Sequence of chain 1.A:
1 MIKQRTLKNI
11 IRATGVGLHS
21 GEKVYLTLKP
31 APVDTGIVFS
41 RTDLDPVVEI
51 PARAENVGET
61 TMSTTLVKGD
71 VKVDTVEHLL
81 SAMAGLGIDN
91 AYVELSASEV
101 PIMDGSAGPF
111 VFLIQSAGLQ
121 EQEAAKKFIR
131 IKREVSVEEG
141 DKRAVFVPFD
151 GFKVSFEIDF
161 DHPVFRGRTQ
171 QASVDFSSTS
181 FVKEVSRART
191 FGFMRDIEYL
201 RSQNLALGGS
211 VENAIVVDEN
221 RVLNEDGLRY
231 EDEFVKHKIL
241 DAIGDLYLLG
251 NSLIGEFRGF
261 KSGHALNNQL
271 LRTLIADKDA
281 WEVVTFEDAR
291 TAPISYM

Binding-site contacts:
Ligand atom C19 contacts residue SER210 of chain 1.A at 3.5 Å.
Ligand atom C05 contacts residue MET62 of chain 1.A at 3.5 Å (hydrophobic).
Ligand atom C02 contacts residue THR190 of chain 1.A at 3.4 Å.
Ligand atom N06 contacts residue THR190 of chain 1.A at 2.8 Å (h-bond).
Ligand atom C25 contacts residue MET62 of chain 1.A at 3.6 Å (hydrophobic).
Ligand atom O01 contacts residue THR190 of chain 1.A at 2.7 Å (h-bond).
Ligand atom C02 contacts residue ASP241 of chain 1.A at 3.5 Å.
Ligand atom C24 contacts residue ARG201 of chain 1.A at 3.3 Å.
Ligand atom O27 contacts residue NO31 of chain 1.N at 3.2 Å (h-bond).
Ligand atom N03 contacts residue GLU77 of chain 1.A at 3.1 Å (salt-bridge).
Ligand atom N03 contacts residue MET62 of chain 1.A at 3.0 Å (h-bond).
Ligand atom O04 contacts residue GLU77 of chain 1.A at 2.6 Å (salt-bridge).
Ligand atom N03 contacts residue ASP241 of chain 1.A at 3.4 Å (salt-bridge).
Ligand atom O01 contacts residue HIS237 of chain 1.A at 2.9 Å (h-bond).
Ligand atom C17 contacts residue ILE197 of chain 1.A at 3.6 Å (hydrophobic).
Ligand atom O08 contacts residue MET62 of chain 1.A at 3.4 Å.
Ligand atom C02 contacts residue ZN1 of chain 1.B at 2.8 Å.
Ligand atom C05 contacts residue THR190 of chain 1.A at 3.6 Å.
Ligand atom C20 contacts residue SER210 of chain 1.A at 3.6 Å.
Ligand atom N03 contacts residue ZN1 of chain 1.B at 2.8 Å.
Ligand atom O04 contacts residue HIS264 of chain 1.A at 2.8 Å (h-bond).
Ligand atom C24 contacts residue GLY209 of chain 1.A at 3.2 Å.
Ligand atom O04 contacts residue ZN1 of chain 1.B at 2.0 Å.
Ligand atom C16 contacts residue ILE197 of chain 1.A at 3.5 Å (hydrophobic).
Ligand atom C15 contacts residue ILE197 of chain 1.A at 3.6 Å (hydrophobic).
Ligand atom C10 contacts residue PHE191 of chain 1.A at 3.4 Å (hydrophobic).
Ligand atom C02 contacts residue MET62 of chain 1.A at 3.7 Å (hydrophobic).
Ligand atom O01 contacts residue ZN1 of chain 1.B at 2.1 Å.
Ligand atom O01 contacts residue HIS78 of chain 1.A at 3.6 Å.
Ligand atom C18 contacts residue GLY209 of chain 1.A at 3.4 Å.
Ligand atom C26 contacts residue PHE191 of chain 1.A at 3.3 Å (hydrophobic).
Ligand atom O01 contacts residue ASP241 of chain 1.A at 3.1 Å (salt-bridge).
Ligand atom C18 contacts residue SER210 of chain 1.A at 3.5 Å.
Ligand atom C19 contacts residue GLY209 of chain 1.A at 3.6 Å.
Ligand atom O04 contacts residue ASP241 of chain 1.A at 2.9 Å (salt-bridge).
Ligand atom O04 contacts residue HIS78 of chain 1.A at 3.1 Å (h-bond).
Ligand atom N03 contacts residue HIS264 of chain 1.A at 3.1 Å (h-bond).
Ligand atom C10 contacts residue THR190 of chain 1.A at 3.4 Å.
Ligand atom C17 contacts residue GLY209 of chain 1.A at 3.6 Å.
Ligand atom C20 contacts residue VAL211 of chain 1.A at 3.6 Å (hydrophobic).

The protein below binds the small molecule below.
Small molecule (SMILES): C[C@@H](O)[C@H](NC(=O)c1ccc(C#CC#Cc2ccccc2)cc1)C(=O)NO